Binding-site contacts:
Ligand atom C8 contacts residue ASN553 of chain 1.A at 3.9 Å.
Ligand atom C7 contacts residue ASN553 of chain 1.A at 3.3 Å.
Ligand atom O7 contacts residue ASN553 of chain 1.A at 3.7 Å.
Ligand atom C1 contacts residue ASN553 of chain 1.A at 1.5 Å.
Ligand atom N2 contacts residue ASN553 of chain 1.A at 3.0 Å (h-bond).
Ligand atom C3 contacts residue ASN553 of chain 1.A at 3.9 Å.
Ligand atom C2 contacts residue TYR551 of chain 1.A at 4.2 Å (hydrophobic).
Ligand atom C5 contacts residue ASN553 of chain 1.A at 3.7 Å.
Ligand atom O6 contacts residue ASN553 of chain 1.A at 4.3 Å.
Ligand atom O5 contacts residue ASN553 of chain 1.A at 2.4 Å (h-bond).
Ligand atom C1 contacts residue TYR551 of chain 1.A at 4.3 Å (hydrophobic).
Ligand atom C8 contacts residue GLU507 of chain 1.A at 4.0 Å.
Ligand atom C8 contacts residue TYR551 of chain 1.A at 4.1 Å (hydrophobic).
Ligand atom C2 contacts residue ASN553 of chain 1.A at 2.5 Å.
Ligand atom N2 contacts residue TYR551 of chain 1.A at 3.5 Å.
Ligand atom C7 contacts residue TYR551 of chain 1.A at 4.3 Å (hydrophobic).
Ligand atom C3 contacts residue TYR551 of chain 1.A at 3.9 Å (hydrophobic).
Ligand atom O3 contacts residue TYR551 of chain 1.A at 4.3 Å.
Ligand atom C4 contacts residue ASN553 of chain 1.A at 4.3 Å.

Sequence of chain 1.A:
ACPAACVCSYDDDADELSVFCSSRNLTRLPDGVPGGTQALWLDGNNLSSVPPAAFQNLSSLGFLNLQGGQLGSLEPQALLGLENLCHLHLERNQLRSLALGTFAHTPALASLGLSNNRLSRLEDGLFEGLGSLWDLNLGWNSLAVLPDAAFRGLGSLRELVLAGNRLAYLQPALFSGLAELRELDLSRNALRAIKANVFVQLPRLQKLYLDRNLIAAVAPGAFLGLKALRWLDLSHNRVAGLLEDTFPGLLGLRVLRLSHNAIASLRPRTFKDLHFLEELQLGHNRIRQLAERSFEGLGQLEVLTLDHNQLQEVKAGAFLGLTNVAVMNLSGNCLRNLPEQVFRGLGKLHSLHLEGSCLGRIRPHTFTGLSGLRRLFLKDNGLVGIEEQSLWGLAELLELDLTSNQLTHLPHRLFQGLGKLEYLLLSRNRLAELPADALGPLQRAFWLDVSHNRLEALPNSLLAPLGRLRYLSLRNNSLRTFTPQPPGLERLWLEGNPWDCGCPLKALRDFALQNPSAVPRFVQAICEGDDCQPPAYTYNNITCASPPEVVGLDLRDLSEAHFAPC

The protein below binds the small molecule below.
Small molecule (SMILES): CC(=O)N[C@@H]1[C@@H](O)[C@H](O)[C@@H](CO)O[C@H]1O